Binding-site contacts:
Ligand atom C1 contacts residue TYR91 of chain 1.A at 4.3 Å (hydrophobic).
Ligand atom C8 contacts residue ASN48 of chain 1.A at 4.5 Å.
Ligand atom C3 contacts residue ASN48 of chain 1.A at 3.8 Å.
Ligand atom N2 contacts residue ASN48 of chain 1.A at 2.9 Å (h-bond).
Ligand atom C7 contacts residue TYR91 of chain 1.A at 3.3 Å (hydrophobic).
Ligand atom N2 contacts residue TYR91 of chain 1.A at 4.3 Å.
Ligand atom C6 contacts residue ARG49 of chain 1.A at 3.2 Å.
Ligand atom C7 contacts residue ASN48 of chain 1.A at 3.4 Å.
Ligand atom O4 contacts residue GLY86 of chain 1.A at 3.7 Å.
Ligand atom O6 contacts residue ASN51 of chain 1.A at 3.9 Å.
Ligand atom C5 contacts residue GLY86 of chain 1.A at 4.0 Å.
Ligand atom C3 contacts residue GLY86 of chain 1.A at 4.0 Å.
Ligand atom C8 contacts residue ILE80 of chain 1.A at 3.9 Å (hydrophobic).
Ligand atom C7 contacts residue ASP87 of chain 1.A at 3.2 Å.
Ligand atom C4 contacts residue ASN48 of chain 1.A at 4.2 Å.
Ligand atom O5 contacts residue ASN51 of chain 1.A at 4.2 Å.
Ligand atom O6 contacts residue ARG49 of chain 1.A at 4.1 Å.
Ligand atom C5 contacts residue ASN48 of chain 1.A at 3.7 Å.
Ligand atom O7 contacts residue GLY86 of chain 1.A at 4.0 Å.
Ligand atom C8 contacts residue ARG65 of chain 1.A at 3.6 Å.
Ligand atom O7 contacts residue TYR91 of chain 1.A at 2.8 Å (h-bond).
Ligand atom C5 contacts residue ARG49 of chain 1.A at 3.7 Å.
Ligand atom O5 contacts residue ASN48 of chain 1.A at 2.4 Å (h-bond).
Ligand atom C1 contacts residue ASN48 of chain 1.A at 1.4 Å.
Ligand atom C7 contacts residue ARG65 of chain 1.A at 4.2 Å.
Ligand atom C8 contacts residue TYR91 of chain 1.A at 3.6 Å (hydrophobic).
Ligand atom O7 contacts residue ASN48 of chain 1.A at 3.6 Å (h-bond).
Ligand atom O7 contacts residue ASP87 of chain 1.A at 2.8 Å (salt-bridge).
Ligand atom O5 contacts residue ARG49 of chain 1.A at 3.8 Å.
Ligand atom N2 contacts residue ASP87 of chain 1.A at 4.2 Å.
Ligand atom C8 contacts residue ASP87 of chain 1.A at 3.3 Å.
Ligand atom C2 contacts residue ASN48 of chain 1.A at 2.4 Å.
Ligand atom C8 contacts residue VAL66 of chain 1.A at 4.3 Å (hydrophobic).
Ligand atom C4 contacts residue GLY86 of chain 1.A at 4.1 Å.

Sequence of chain 1.A:
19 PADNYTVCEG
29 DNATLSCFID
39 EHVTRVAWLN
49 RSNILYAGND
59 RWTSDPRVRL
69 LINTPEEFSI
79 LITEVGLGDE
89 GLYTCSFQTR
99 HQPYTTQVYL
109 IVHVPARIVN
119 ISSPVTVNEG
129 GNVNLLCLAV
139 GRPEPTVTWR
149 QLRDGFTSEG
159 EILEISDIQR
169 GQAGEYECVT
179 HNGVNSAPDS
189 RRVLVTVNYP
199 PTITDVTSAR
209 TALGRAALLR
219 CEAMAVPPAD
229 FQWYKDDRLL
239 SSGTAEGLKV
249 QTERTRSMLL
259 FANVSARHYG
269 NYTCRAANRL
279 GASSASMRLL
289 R

A small-molecule ligand and the protein it binds are described below.
Small molecule (SMILES): CC(=O)N[C@@H]1[C@@H](O)[C@H](O)[C@@H](CO)O[C@H]1O